A protein and the small-molecule ligand that binds it are described below.
Small molecule (SMILES): N[C@@H](Cc1cc(I)c(Oc2cc(I)c(O)c(I)c2)c(I)c1)C(=O)O

Binding-site contacts:
Ligand atom O4' contacts residue LEU110 of chain 1.A at 3.6 Å.
Ligand atom C6 contacts residue LYS15 of chain 1.A at 3.2 Å.
Ligand atom C5' contacts residue ALA108 of chain 1.A at 4.2 Å (hydrophobic).
Ligand atom CA contacts residue GLU54 of chain 1.A at 3.0 Å.
Ligand atom C contacts residue GLU54 of chain 1.A at 4.4 Å.
Ligand atom I5' contacts residue LYS15 of chain 1.A at 4.1 Å.
Ligand atom I5' contacts residue LEU17 of chain 1.A at 3.6 Å.
Ligand atom C1 contacts residue LYS15 of chain 1.A at 2.6 Å.
Ligand atom C5 contacts residue LYS15 of chain 1.A at 3.9 Å.
Ligand atom C7 contacts residue GLU54 of chain 1.A at 2.7 Å.
Ligand atom C6' contacts residue ALA108 of chain 1.A at 4.1 Å (hydrophobic).
Ligand atom C6' contacts residue LEU17 of chain 1.A at 4.0 Å (hydrophobic).
Ligand atom CA contacts residue LYS15 of chain 1.A at 4.2 Å.
Ligand atom N contacts residue GLU54 of chain 1.A at 2.7 Å (salt-bridge).
Ligand atom I5 contacts residue ALA108 of chain 1.A at 4.0 Å.
Ligand atom I5' contacts residue THR109 of chain 1.A at 3.3 Å.
Ligand atom C4' contacts residue LEU17 of chain 1.A at 4.3 Å (hydrophobic).
Ligand atom C7 contacts residue LYS15 of chain 1.A at 2.8 Å.
Ligand atom C1 contacts residue GLU54 of chain 1.A at 4.1 Å.
Ligand atom I5' contacts residue LEU110 of chain 1.A at 4.0 Å.
Ligand atom I5 contacts residue THR106 of chain 1.A at 4.3 Å.
Ligand atom C2 contacts residue LYS15 of chain 1.A at 2.9 Å.
Ligand atom I5' contacts residue ALA108 of chain 1.A at 3.9 Å.
Ligand atom C5' contacts residue LEU17 of chain 1.A at 3.8 Å (hydrophobic).
Ligand atom I5 contacts residue VAL121 of chain 1.A at 4.2 Å.
Ligand atom C3 contacts residue LYS15 of chain 1.A at 3.7 Å.
Ligand atom C4 contacts residue LYS15 of chain 1.A at 4.2 Å.
Ligand atom I3 contacts residue LYS15 of chain 1.A at 4.4 Å.

Sequence of chain 1.A:
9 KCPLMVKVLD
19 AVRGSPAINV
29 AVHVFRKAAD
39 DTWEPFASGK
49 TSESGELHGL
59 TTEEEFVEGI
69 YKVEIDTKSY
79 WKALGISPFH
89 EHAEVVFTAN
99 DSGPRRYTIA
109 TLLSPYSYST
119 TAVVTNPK